Binding-site contacts:
Ligand atom C17 contacts residue ASP80 of chain 1.H at 3.3 Å.
Ligand atom O27 contacts residue SER38 of chain 1.H at 2.7 Å (h-bond).
Ligand atom C6 contacts residue GLN102 of chain 1.H at 3.6 Å.
Ligand atom C4 contacts residue DQH1 of chain 1.IB at 3.8 Å.
Ligand atom C16 contacts residue ASP80 of chain 1.H at 3.6 Å.
Ligand atom C18 contacts residue DQH1 of chain 1.IB at 3.1 Å.
Ligand atom C10 contacts residue SER38 of chain 1.H at 3.1 Å.
Ligand atom C16 contacts residue PHE138 of chain 1.H at 3.7 Å (hydrophobic).
Ligand atom O24 contacts residue DQH1 of chain 1.IB at 3.2 Å (h-bond).
Ligand atom C11 contacts residue HIS74 of chain 1.H at 3.6 Å.
Ligand atom O23 contacts residue PHE42 of chain 1.H at 3.6 Å.
Ligand atom O12 contacts residue DQH1 of chain 1.IB at 3.1 Å.
Ligand atom C2 contacts residue THR72 of chain 1.H at 3.8 Å.
Ligand atom O13 contacts residue TYR49 of chain 1.H at 2.6 Å (h-bond).
Ligand atom C17 contacts residue TRP76 of chain 1.H at 3.7 Å (hydrophobic).
Ligand atom O13 contacts residue PHE51 of chain 1.H at 3.2 Å.
Ligand atom C1 contacts residue GLN102 of chain 1.H at 3.7 Å.
Ligand atom C10 contacts residue TYR49 of chain 1.H at 3.6 Å (hydrophobic).
Ligand atom C14 contacts residue HIS74 of chain 1.H at 3.7 Å.
Ligand atom C9 contacts residue THR72 of chain 1.H at 3.7 Å.
Ligand atom C15 contacts residue HIS74 of chain 1.H at 3.8 Å.
Ligand atom O13 contacts residue THR72 of chain 1.H at 3.6 Å.
Ligand atom O24 contacts residue TRP76 of chain 1.H at 3.5 Å.
Ligand atom C9 contacts residue TYR49 of chain 1.H at 3.5 Å (hydrophobic).
Ligand atom C17 contacts residue DQH1 of chain 1.IB at 3.2 Å.
Ligand atom O30 contacts residue PHE51 of chain 1.H at 3.7 Å.
Ligand atom O27 contacts residue PHE42 of chain 1.H at 3.7 Å.
Ligand atom O27 contacts residue TYR49 of chain 1.H at 3.0 Å (h-bond).
Ligand atom O29 contacts residue PHE136 of chain 1.H at 3.3 Å.
Ligand atom C19 contacts residue SER38 of chain 1.H at 3.8 Å.
Ligand atom O29 contacts residue GLN102 of chain 1.H at 2.6 Å (h-bond).
Ligand atom O24 contacts residue ASP80 of chain 1.H at 2.2 Å (salt-bridge).
Ligand atom O30 contacts residue THR72 of chain 1.H at 3.0 Å (h-bond).
Ligand atom O23 contacts residue DQH1 of chain 1.IB at 2.6 Å (h-bond).
Ligand atom C19 contacts residue DQH1 of chain 1.IB at 3.2 Å.
Ligand atom O27 contacts residue HIS74 of chain 1.H at 2.8 Å (h-bond).
Ligand atom C10 contacts residue HIS74 of chain 1.H at 3.8 Å.
Ligand atom C1 contacts residue TRP29 of chain 1.H at 3.8 Å (hydrophobic).
Ligand atom O30 contacts residue GLN70 of chain 1.H at 3.7 Å.
Ligand atom O23 contacts residue GLN41 of chain 1.H at 3.5 Å (h-bond).

Sequence of chain 1.H:
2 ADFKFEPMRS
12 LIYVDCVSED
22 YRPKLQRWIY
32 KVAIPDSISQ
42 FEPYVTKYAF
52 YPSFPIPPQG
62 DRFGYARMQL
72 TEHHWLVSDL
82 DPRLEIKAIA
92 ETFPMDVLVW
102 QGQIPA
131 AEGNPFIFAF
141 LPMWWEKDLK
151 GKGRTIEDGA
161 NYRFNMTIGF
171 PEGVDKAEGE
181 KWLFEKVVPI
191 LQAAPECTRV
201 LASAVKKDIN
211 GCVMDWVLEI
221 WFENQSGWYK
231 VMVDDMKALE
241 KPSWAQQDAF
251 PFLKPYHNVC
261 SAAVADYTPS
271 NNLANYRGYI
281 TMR

This protein binds this small molecule.
Small molecule (SMILES): O=C1c2c(O)cc(O)cc2O[C@H](c2ccc(O)c(O)c2)[C@H]1O